The protein below binds the small molecule below.
Small molecule (SMILES): CC(=O)N[C@@H]1[C@@H](O)[C@H](O)[C@@H](CO)O[C@H]1O

Binding-site contacts:
Ligand atom C5 contacts residue ASN33 of chain 1.A at 3.3 Å.
Ligand atom C5 contacts residue ASN32 of chain 1.A at 3.7 Å.
Ligand atom O6 contacts residue ASN33 of chain 1.A at 3.8 Å.
Ligand atom C2 contacts residue ASN32 of chain 1.A at 2.5 Å.
Ligand atom O7 contacts residue ASN32 of chain 1.A at 3.8 Å.
Ligand atom C7 contacts residue ASN32 of chain 1.A at 3.5 Å.
Ligand atom C1 contacts residue ASN32 of chain 1.A at 1.4 Å.
Ligand atom O5 contacts residue ASN32 of chain 1.A at 2.4 Å (h-bond).
Ligand atom N2 contacts residue ASN32 of chain 1.A at 2.9 Å (h-bond).
Ligand atom C6 contacts residue ASN33 of chain 1.A at 3.2 Å.
Ligand atom C1 contacts residue ASN33 of chain 1.A at 3.4 Å.
Ligand atom C8 contacts residue GLN28 of chain 1.A at 4.3 Å.
Ligand atom C4 contacts residue ASN32 of chain 1.A at 4.2 Å.
Ligand atom O5 contacts residue ASN33 of chain 1.A at 2.4 Å (h-bond).
Ligand atom C3 contacts residue ASN32 of chain 1.A at 3.8 Å.

Sequence of chain 1.A:
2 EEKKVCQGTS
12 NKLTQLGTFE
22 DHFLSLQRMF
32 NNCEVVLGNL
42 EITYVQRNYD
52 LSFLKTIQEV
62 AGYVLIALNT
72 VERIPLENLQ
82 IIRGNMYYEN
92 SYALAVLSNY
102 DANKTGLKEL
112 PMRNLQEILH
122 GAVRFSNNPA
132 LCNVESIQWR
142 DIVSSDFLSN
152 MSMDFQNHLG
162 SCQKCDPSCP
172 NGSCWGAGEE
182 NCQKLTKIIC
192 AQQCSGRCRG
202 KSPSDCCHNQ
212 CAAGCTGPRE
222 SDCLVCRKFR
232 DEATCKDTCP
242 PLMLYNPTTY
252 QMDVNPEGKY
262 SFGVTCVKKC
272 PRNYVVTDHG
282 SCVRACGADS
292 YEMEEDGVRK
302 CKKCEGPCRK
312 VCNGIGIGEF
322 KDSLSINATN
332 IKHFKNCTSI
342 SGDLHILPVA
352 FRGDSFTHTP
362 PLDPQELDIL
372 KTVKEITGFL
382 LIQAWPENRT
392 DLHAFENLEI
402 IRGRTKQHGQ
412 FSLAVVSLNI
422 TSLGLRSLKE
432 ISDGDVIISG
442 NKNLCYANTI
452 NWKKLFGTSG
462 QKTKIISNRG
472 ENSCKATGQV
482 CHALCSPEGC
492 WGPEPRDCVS